The small molecule below binds the protein below.
Small molecule (SMILES): CC(=O)N[C@@H]1[C@@H](O)[C@H](O)[C@@H](CO)O[C@H]1O

Binding-site contacts:
Ligand atom O7 contacts residue ASN1074 of chain 1.G at 3.6 Å.
Ligand atom C4 contacts residue ASN1074 of chain 1.G at 4.2 Å.
Ligand atom C8 contacts residue ASN1074 of chain 1.G at 4.3 Å.
Ligand atom C8 contacts residue LYS1073 of chain 1.G at 4.2 Å.
Ligand atom C1 contacts residue ASN1074 of chain 1.G at 1.4 Å.
Ligand atom C2 contacts residue ASN1074 of chain 1.G at 2.5 Å.
Ligand atom C6 contacts residue ALA706 of chain 1.G at 3.7 Å (hydrophobic).
Ligand atom N2 contacts residue ASN1074 of chain 1.G at 2.9 Å (h-bond).
Ligand atom C3 contacts residue ASN1074 of chain 1.G at 3.8 Å.
Ligand atom C7 contacts residue ASN1074 of chain 1.G at 3.5 Å.
Ligand atom C5 contacts residue ALA706 of chain 1.G at 3.8 Å (hydrophobic).
Ligand atom O4 contacts residue ALA706 of chain 1.G at 4.5 Å.
Ligand atom O5 contacts residue ASN1074 of chain 1.G at 2.4 Å (h-bond).
Ligand atom C5 contacts residue ASN1074 of chain 1.G at 3.7 Å.
Ligand atom C8 contacts residue GLU1072 of chain 1.G at 3.4 Å.

Sequence of chain 1.G:
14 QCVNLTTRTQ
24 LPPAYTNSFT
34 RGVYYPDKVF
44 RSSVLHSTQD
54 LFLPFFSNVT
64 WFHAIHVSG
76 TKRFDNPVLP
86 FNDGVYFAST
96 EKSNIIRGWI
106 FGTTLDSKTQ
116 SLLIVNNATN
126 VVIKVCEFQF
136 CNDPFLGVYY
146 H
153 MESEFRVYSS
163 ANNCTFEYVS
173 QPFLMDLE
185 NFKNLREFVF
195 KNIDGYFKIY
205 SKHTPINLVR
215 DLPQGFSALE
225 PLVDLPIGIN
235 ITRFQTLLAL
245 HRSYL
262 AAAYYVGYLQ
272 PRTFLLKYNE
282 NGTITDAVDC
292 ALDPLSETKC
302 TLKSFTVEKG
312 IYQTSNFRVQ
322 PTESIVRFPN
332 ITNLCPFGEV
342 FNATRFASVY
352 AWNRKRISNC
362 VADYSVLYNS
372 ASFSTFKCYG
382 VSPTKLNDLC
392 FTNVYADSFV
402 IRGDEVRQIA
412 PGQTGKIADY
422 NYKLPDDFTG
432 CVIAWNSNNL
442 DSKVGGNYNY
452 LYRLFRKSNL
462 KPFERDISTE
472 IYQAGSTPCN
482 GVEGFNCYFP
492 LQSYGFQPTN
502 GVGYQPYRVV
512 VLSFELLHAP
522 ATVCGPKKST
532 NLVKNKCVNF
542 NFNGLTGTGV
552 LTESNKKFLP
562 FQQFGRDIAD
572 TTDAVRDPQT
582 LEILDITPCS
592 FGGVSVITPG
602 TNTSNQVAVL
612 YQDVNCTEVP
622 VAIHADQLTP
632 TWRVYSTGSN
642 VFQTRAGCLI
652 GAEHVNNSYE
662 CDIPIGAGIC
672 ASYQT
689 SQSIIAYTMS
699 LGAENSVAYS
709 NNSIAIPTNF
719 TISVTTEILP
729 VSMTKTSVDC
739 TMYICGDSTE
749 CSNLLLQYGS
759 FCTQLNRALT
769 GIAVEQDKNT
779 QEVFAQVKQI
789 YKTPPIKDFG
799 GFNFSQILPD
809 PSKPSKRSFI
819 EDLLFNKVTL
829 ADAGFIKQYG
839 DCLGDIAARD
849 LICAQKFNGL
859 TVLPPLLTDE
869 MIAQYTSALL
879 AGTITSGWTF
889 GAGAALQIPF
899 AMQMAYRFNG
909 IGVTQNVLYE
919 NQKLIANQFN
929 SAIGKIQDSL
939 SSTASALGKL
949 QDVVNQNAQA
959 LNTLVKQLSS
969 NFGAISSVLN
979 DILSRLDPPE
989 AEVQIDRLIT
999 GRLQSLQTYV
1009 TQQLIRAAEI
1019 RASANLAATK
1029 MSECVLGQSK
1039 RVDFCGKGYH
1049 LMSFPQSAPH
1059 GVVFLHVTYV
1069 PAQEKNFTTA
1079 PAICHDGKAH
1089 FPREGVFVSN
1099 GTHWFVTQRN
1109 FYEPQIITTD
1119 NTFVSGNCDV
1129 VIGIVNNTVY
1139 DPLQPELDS